Sequence of chain 1.A:
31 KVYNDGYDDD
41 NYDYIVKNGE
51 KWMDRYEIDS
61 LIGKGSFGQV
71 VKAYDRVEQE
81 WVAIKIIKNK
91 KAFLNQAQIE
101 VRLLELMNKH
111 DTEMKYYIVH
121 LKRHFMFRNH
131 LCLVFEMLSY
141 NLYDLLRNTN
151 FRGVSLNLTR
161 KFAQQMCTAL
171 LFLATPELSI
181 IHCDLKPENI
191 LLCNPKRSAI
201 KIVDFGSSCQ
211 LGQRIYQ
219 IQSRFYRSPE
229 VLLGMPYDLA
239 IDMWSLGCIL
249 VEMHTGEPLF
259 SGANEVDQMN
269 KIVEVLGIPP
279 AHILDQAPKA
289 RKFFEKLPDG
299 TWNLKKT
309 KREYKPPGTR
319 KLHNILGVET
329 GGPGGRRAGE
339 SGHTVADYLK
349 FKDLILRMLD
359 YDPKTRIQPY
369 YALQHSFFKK

A small-molecule ligand and the protein it binds are described below.
Small molecule (SMILES): COc1ccc2c3ccnc(C(F)(F)F)c3n(CCCCN)c2c1

Binding-site contacts:
Ligand atom FAD contacts residue PHE67 of chain 1.A at 3.2 Å.
Ligand atom NAO contacts residue LYS85 of chain 1.A at 3.0 Å (salt-bridge).
Ligand atom CAF contacts residue LYS85 of chain 1.A at 3.6 Å.
Ligand atom OAP contacts residue LEU138 of chain 1.A at 3.1 Å (h-bond).
Ligand atom CAX contacts residue LYS85 of chain 1.A at 4.2 Å.
Ligand atom FAE contacts residue PHE67 of chain 1.A at 3.4 Å.
Ligand atom CAI contacts residue GLU136 of chain 1.A at 4.2 Å.
Ligand atom CAQ contacts residue LEU191 of chain 1.A at 3.9 Å (hydrophobic).
Ligand atom CAQ contacts residue LEU138 of chain 1.A at 4.2 Å (hydrophobic).
Ligand atom FAC contacts residue ASP204 of chain 1.A at 4.1 Å.
Ligand atom OAP contacts residue LEU191 of chain 1.A at 4.0 Å.
Ligand atom NAO contacts residue ASP204 of chain 1.A at 3.6 Å.
Ligand atom CAH contacts residue PHE135 of chain 1.A at 3.6 Å (hydrophobic).
Ligand atom OAP contacts residue ALA83 of chain 1.A at 4.0 Å.
Ligand atom CAG contacts residue GLU136 of chain 1.A at 3.5 Å.
Ligand atom CAH contacts residue VAL203 of chain 1.A at 4.1 Å (hydrophobic).
Ligand atom FAE contacts residue ASP204 of chain 1.A at 3.5 Å.
Ligand atom CAN contacts residue VAL70 of chain 1.A at 4.0 Å (hydrophobic).
Ligand atom CAG contacts residue LEU138 of chain 1.A at 4.0 Å (hydrophobic).
Ligand atom CAI contacts residue PHE135 of chain 1.A at 3.9 Å (hydrophobic).
Ligand atom CAA contacts residue ILE62 of chain 1.A at 3.8 Å (hydrophobic).
Ligand atom CAF contacts residue PHE135 of chain 1.A at 3.9 Å (hydrophobic).
Ligand atom CAF contacts residue GLU100 of chain 1.A at 3.6 Å.
Ligand atom CAX contacts residue PHE67 of chain 1.A at 4.0 Å (hydrophobic).
Ligand atom CAQ contacts residue ALA83 of chain 1.A at 3.9 Å (hydrophobic).
Ligand atom CAA contacts residue LEU138 of chain 1.A at 3.5 Å (hydrophobic).
Ligand atom NAB contacts residue GLY63 of chain 1.A at 3.9 Å.
Ligand atom CAT contacts residue VAL203 of chain 1.A at 4.0 Å (hydrophobic).
Ligand atom CAG contacts residue ALA83 of chain 1.A at 3.8 Å (hydrophobic).
Ligand atom CAS contacts residue VAL203 of chain 1.A at 4.1 Å (hydrophobic).
Ligand atom OAP contacts residue MET137 of chain 1.A at 4.2 Å.
Ligand atom CAA contacts residue MET137 of chain 1.A at 3.8 Å (hydrophobic).
Ligand atom CAR contacts residue LYS85 of chain 1.A at 4.0 Å.
Ligand atom CAH contacts residue ASP204 of chain 1.A at 4.1 Å.
Ligand atom CAI contacts residue VAL119 of chain 1.A at 3.9 Å (hydrophobic).
Ligand atom CAJ contacts residue LEU191 of chain 1.A at 3.8 Å (hydrophobic).
Ligand atom CAF contacts residue ASP204 of chain 1.A at 3.6 Å.
Ligand atom NAO contacts residue GLU100 of chain 1.A at 4.2 Å.
Ligand atom FAE contacts residue LYS85 of chain 1.A at 3.3 Å.
Ligand atom FAD contacts residue VAL70 of chain 1.A at 3.4 Å.